The protein below binds the small molecule below.
Small molecule (SMILES): O=C1CCc2cccc(c2)Oc2ccc(cc2)C[C@@H](C(=O)NCc2ccccc2F)NC(=O)[C@H](CC(=O)N2CCC[C@@H]2c2ccccc2)N1

Sequence of chain 1.Z:
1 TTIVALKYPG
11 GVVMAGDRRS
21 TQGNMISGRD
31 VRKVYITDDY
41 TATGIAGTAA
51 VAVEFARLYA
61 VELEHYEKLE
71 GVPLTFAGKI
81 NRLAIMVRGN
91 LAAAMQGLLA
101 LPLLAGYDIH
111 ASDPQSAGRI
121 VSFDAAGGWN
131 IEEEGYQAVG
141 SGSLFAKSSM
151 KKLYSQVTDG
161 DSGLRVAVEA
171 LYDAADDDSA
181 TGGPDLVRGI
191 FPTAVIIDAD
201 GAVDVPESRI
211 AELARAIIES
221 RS

Binding-site contacts:
Ligand atom O01 contacts residue GLN22 of chain 1.Z at 3.2 Å.
Ligand atom N23 contacts residue GLY47 of chain 1.Z at 2.9 Å (h-bond).
Ligand atom C34 contacts residue ASP124 of chain 1.AA at 3.5 Å.
Ligand atom C13 contacts residue VAL31 of chain 1.Z at 3.7 Å (hydrophobic).
Ligand atom C30 contacts residue ILE45 of chain 1.Z at 3.1 Å (hydrophobic).
Ligand atom C46 contacts residue THR48 of chain 1.Z at 3.4 Å.
Ligand atom N20 contacts residue THR21 of chain 1.Z at 2.9 Å (h-bond).
Ligand atom C31 contacts residue THR1 of chain 1.Z at 3.6 Å.
Ligand atom C10 contacts residue ALA49 of chain 1.Z at 3.6 Å (hydrophobic).
Ligand atom N23 contacts residue CIT1 of chain 1.HB at 3.2 Å (h-bond).
Ligand atom O32 contacts residue SER20 of chain 1.Z at 3.2 Å.
Ligand atom O18 contacts residue SER27 of chain 1.Z at 2.7 Å (h-bond).
Ligand atom C21 contacts residue GLY47 of chain 1.Z at 3.6 Å.
Ligand atom C44 contacts residue CIT1 of chain 1.HB at 3.5 Å.
Ligand atom C45 contacts residue THR48 of chain 1.Z at 3.7 Å.
Ligand atom C06 contacts residue SER27 of chain 1.Z at 3.4 Å.
Ligand atom N03 contacts residue ASP124 of chain 1.AA at 2.7 Å (salt-bridge).
Ligand atom F27 contacts residue SER20 of chain 1.Z at 3.4 Å.
Ligand atom C24 contacts residue THR1 of chain 1.Z at 3.2 Å.
Ligand atom C26 contacts residue ALA49 of chain 1.Z at 3.6 Å (hydrophobic).
Ligand atom C11 contacts residue TRP129 of chain 1.AA at 3.4 Å (hydrophobic).
Ligand atom O33 contacts residue ALA49 of chain 1.Z at 3.0 Å (h-bond).
Ligand atom C02 contacts residue ASP124 of chain 1.AA at 3.6 Å.
Ligand atom C12 contacts residue ASN130 of chain 1.AA at 3.6 Å.
Ligand atom O18 contacts residue GLN22 of chain 1.Z at 2.9 Å (h-bond).
Ligand atom C04 contacts residue THR21 of chain 1.Z at 3.6 Å.
Ligand atom O32 contacts residue THR21 of chain 1.Z at 3.0 Å (h-bond).
Ligand atom C31 contacts residue ILE45 of chain 1.Z at 3.5 Å (hydrophobic).
Ligand atom C05 contacts residue ASP124 of chain 1.AA at 3.5 Å.
Ligand atom N07 contacts residue ASP124 of chain 1.AA at 3.7 Å.
Ligand atom C15 contacts residue GLY128 of chain 1.AA at 3.6 Å.
Ligand atom C28 contacts residue VAL31 of chain 1.Z at 3.5 Å (hydrophobic).
Ligand atom C13 contacts residue ASN130 of chain 1.AA at 3.7 Å.
Ligand atom C06 contacts residue GLN22 of chain 1.Z at 3.6 Å.
Ligand atom F27 contacts residue ALA49 of chain 1.Z at 3.2 Å.
Ligand atom C24 contacts residue CIT1 of chain 1.HB at 3.5 Å.
Ligand atom C16 contacts residue SER122 of chain 1.AA at 3.5 Å.
Ligand atom C10 contacts residue TRP129 of chain 1.AA at 3.4 Å (hydrophobic).
Ligand atom C08 contacts residue ASP124 of chain 1.AA at 3.3 Å.
Ligand atom C30 contacts residue ALA52 of chain 1.Z at 3.5 Å (hydrophobic).

Sequence of chain 1.AA:
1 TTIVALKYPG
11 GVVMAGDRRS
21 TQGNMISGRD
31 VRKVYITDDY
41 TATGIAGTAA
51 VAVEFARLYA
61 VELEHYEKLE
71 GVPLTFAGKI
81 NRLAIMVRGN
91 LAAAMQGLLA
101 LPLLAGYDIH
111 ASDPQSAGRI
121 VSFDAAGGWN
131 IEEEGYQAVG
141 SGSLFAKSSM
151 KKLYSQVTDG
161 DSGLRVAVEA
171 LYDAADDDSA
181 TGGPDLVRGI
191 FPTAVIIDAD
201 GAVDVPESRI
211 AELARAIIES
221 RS